Sequence of chain 1.A:
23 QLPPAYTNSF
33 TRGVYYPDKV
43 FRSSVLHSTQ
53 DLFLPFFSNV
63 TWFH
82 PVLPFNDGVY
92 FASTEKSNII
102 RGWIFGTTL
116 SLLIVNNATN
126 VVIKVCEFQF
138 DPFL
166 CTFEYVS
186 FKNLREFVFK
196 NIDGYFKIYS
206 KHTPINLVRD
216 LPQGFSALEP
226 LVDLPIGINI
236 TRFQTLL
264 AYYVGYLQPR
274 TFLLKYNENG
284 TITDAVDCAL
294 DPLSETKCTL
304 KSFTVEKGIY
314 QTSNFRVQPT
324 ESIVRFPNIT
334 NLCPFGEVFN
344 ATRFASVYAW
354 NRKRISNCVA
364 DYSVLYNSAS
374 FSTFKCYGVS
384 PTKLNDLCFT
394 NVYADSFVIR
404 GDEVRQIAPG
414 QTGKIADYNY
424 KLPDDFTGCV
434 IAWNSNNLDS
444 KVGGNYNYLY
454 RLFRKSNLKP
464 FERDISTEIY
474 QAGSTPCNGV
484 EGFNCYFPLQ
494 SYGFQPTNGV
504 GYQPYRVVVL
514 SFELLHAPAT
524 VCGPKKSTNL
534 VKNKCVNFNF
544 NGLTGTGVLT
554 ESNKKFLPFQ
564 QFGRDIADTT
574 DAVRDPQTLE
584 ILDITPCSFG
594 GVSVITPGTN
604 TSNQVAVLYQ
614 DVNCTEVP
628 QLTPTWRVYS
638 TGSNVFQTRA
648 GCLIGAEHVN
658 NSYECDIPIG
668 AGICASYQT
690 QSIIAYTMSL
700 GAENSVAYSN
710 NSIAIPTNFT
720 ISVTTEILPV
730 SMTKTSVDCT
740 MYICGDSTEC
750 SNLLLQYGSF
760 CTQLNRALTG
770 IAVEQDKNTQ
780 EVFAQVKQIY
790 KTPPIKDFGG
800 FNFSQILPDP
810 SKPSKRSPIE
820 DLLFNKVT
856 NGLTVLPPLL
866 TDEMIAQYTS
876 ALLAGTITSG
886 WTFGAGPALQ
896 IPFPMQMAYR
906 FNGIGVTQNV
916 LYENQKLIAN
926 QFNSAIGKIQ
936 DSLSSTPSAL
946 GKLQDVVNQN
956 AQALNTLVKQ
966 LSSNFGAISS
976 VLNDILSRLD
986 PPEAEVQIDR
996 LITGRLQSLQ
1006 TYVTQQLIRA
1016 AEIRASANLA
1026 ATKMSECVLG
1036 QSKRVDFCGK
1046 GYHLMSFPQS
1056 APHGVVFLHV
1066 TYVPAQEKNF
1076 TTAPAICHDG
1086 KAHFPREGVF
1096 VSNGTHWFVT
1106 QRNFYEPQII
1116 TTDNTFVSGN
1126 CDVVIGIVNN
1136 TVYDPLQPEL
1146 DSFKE

This small molecule binds to this protein.
Small molecule (SMILES): CC(=O)N[C@@H]1[C@@H](O)[C@H](O)[C@@H](CO)O[C@H]1O

Binding-site contacts:
Ligand atom C8 contacts residue ASN280 of chain 1.A at 4.0 Å.
Ligand atom C7 contacts residue ASN280 of chain 1.A at 4.4 Å.
Ligand atom C7 contacts residue ASN282 of chain 1.A at 3.8 Å.
Ligand atom C1 contacts residue ASN282 of chain 1.A at 1.4 Å.
Ligand atom O5 contacts residue ASN282 of chain 1.A at 2.4 Å (h-bond).
Ligand atom C2 contacts residue ASN282 of chain 1.A at 2.5 Å.
Ligand atom C8 contacts residue ASN282 of chain 1.A at 4.1 Å.
Ligand atom C4 contacts residue ASN282 of chain 1.A at 4.2 Å.
Ligand atom N2 contacts residue ASN282 of chain 1.A at 2.8 Å (h-bond).
Ligand atom C5 contacts residue ASN282 of chain 1.A at 3.6 Å.
Ligand atom C8 contacts residue GLU281 of chain 1.A at 3.8 Å.
Ligand atom C3 contacts residue ASN282 of chain 1.A at 3.8 Å.